The small molecule below binds the protein below.
Small molecule (SMILES): CC(=O)N[C@@H]1[C@@H](O)[C@H](O)[C@@H](CO)O[C@H]1O

Sequence of chain 1.D:
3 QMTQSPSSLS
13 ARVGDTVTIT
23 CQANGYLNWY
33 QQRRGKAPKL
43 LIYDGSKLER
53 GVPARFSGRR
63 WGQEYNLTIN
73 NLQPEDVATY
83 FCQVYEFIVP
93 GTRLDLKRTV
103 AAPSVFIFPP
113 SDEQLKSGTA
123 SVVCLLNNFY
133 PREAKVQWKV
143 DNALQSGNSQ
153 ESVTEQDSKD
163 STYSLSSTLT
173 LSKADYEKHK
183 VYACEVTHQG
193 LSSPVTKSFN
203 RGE

Binding-site contacts:
Ligand atom C8 contacts residue GLU66 of chain 1.D at 3.5 Å.
Ligand atom C4 contacts residue ASN68 of chain 1.D at 4.1 Å.
Ligand atom C3 contacts residue GLU66 of chain 1.D at 3.9 Å.
Ligand atom C1 contacts residue THR22 of chain 1.D at 4.3 Å.
Ligand atom C7 contacts residue ASN68 of chain 1.D at 3.3 Å.
Ligand atom O7 contacts residue ARG61 of chain 1.D at 2.7 Å (salt-bridge).
Ligand atom O5 contacts residue ASN68 of chain 1.D at 2.3 Å (h-bond).
Ligand atom N2 contacts residue GLU66 of chain 1.D at 2.7 Å (salt-bridge).
Ligand atom C8 contacts residue TRP63 of chain 1.D at 3.5 Å (hydrophobic).
Ligand atom C7 contacts residue ARG61 of chain 1.D at 3.5 Å.
Ligand atom C1 contacts residue ASN68 of chain 1.D at 1.4 Å.
Ligand atom C5 contacts residue ASN68 of chain 1.D at 3.6 Å.
Ligand atom C8 contacts residue ARG61 of chain 1.D at 3.6 Å.
Ligand atom O3 contacts residue GLU66 of chain 1.D at 4.3 Å.
Ligand atom O5 contacts residue THR20 of chain 1.D at 3.6 Å.
Ligand atom C2 contacts residue GLU66 of chain 1.D at 3.7 Å.
Ligand atom C6 contacts residue THR20 of chain 1.D at 4.5 Å.
Ligand atom N2 contacts residue ASN68 of chain 1.D at 2.8 Å (h-bond).
Ligand atom O7 contacts residue ASN68 of chain 1.D at 3.4 Å (h-bond).
Ligand atom C8 contacts residue ARG62 of chain 1.D at 4.0 Å.
Ligand atom C1 contacts residue GLU66 of chain 1.D at 4.2 Å.
Ligand atom C7 contacts residue GLU66 of chain 1.D at 3.6 Å.
Ligand atom C8 contacts residue ASN68 of chain 1.D at 4.3 Å.
Ligand atom C1 contacts residue THR20 of chain 1.D at 4.1 Å.
Ligand atom C3 contacts residue ASN68 of chain 1.D at 3.7 Å.
Ligand atom C2 contacts residue ASN68 of chain 1.D at 2.3 Å.